Sequence of chain 1.A:
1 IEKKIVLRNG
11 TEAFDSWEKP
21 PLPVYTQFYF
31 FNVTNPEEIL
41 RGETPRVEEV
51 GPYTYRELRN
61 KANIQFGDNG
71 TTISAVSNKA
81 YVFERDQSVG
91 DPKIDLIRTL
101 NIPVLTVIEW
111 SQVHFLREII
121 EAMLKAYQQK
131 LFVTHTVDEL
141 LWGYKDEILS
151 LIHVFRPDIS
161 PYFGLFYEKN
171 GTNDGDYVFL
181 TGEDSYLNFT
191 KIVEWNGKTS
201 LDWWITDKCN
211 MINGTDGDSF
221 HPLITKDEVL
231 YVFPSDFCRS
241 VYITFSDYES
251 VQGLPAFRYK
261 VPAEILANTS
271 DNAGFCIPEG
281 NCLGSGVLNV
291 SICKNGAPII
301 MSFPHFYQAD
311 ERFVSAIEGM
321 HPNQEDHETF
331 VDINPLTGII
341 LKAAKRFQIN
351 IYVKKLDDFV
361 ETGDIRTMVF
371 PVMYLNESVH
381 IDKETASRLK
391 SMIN

This small molecule binds to this protein.
Small molecule (SMILES): CC(=O)N[C@H]1[C@H](O[C@H]2[C@H](O)[C@@H](NC(C)=O)CO[C@@H]2CO)O[C@H](CO)[C@@H](O)[C@@H]1O

Binding-site contacts:
Ligand atom C7 contacts residue ASN170 of chain 1.A at 3.3 Å.
Ligand atom N2 contacts residue ASN170 of chain 1.A at 2.9 Å (h-bond).
Ligand atom O3 contacts residue TYR81 of chain 1.A at 4.2 Å.
Ligand atom O7 contacts residue VAL82 of chain 1.A at 4.1 Å.
Ligand atom C8 contacts residue LEU58 of chain 1.A at 4.2 Å (hydrophobic).
Ligand atom C3 contacts residue TYR81 of chain 1.A at 3.4 Å (hydrophobic).
Ligand atom O5 contacts residue ALA80 of chain 1.A at 4.5 Å.
Ligand atom O5 contacts residue ASN170 of chain 1.A at 2.4 Å (h-bond).
Ligand atom N2 contacts residue TYR81 of chain 1.A at 2.8 Å (h-bond).
Ligand atom C1 contacts residue ASN170 of chain 1.A at 1.4 Å.
Ligand atom C8 contacts residue TYR55 of chain 1.A at 4.0 Å (hydrophobic).
Ligand atom C2 contacts residue TYR81 of chain 1.A at 3.4 Å (hydrophobic).
Ligand atom C4 contacts residue ASN170 of chain 1.A at 4.2 Å.
Ligand atom O4 contacts residue VAL82 of chain 1.A at 4.0 Å.
Ligand atom C3 contacts residue ASN170 of chain 1.A at 3.8 Å.
Ligand atom C5 contacts residue ASN170 of chain 1.A at 3.6 Å.
Ligand atom C7 contacts residue VAL82 of chain 1.A at 4.3 Å (hydrophobic).
Ligand atom C2 contacts residue ASN170 of chain 1.A at 2.5 Å.
Ligand atom C8 contacts residue ASN170 of chain 1.A at 4.4 Å.
Ligand atom C8 contacts residue TYR81 of chain 1.A at 4.0 Å (hydrophobic).
Ligand atom C7 contacts residue TYR81 of chain 1.A at 3.8 Å (hydrophobic).
Ligand atom C8 contacts residue TRP142 of chain 1.A at 3.4 Å (hydrophobic).
Ligand atom C1 contacts residue TYR81 of chain 1.A at 3.6 Å (hydrophobic).
Ligand atom O7 contacts residue ASN170 of chain 1.A at 3.2 Å (h-bond).